Binding-site contacts:
Ligand atom O3 contacts residue V751 of chain 1.CK at 4.3 Å.
Ligand atom C8 contacts residue V751 of chain 1.CK at 3.5 Å.
Ligand atom C4 contacts residue V751 of chain 1.CK at 3.6 Å.
Ligand atom C7 contacts residue V751 of chain 1.CK at 3.4 Å.
Ligand atom O7 contacts residue V751 of chain 1.CK at 3.4 Å.
Ligand atom C1 contacts residue V751 of chain 1.CK at 1.4 Å.
Ligand atom C5 contacts residue V751 of chain 1.CK at 3.0 Å.
Ligand atom O6 contacts residue V751 of chain 1.CK at 3.4 Å (h-bond).
Ligand atom C3 contacts residue V751 of chain 1.CK at 3.0 Å.
Ligand atom N2 contacts residue V751 of chain 1.CK at 2.9 Å (h-bond).
Ligand atom C2 contacts residue V751 of chain 1.CK at 2.5 Å.
Ligand atom O5 contacts residue V751 of chain 1.CK at 2.3 Å (h-bond).
Ligand atom C6 contacts residue V751 of chain 1.CK at 3.9 Å.

The protein below binds the small molecule below.
Small molecule (SMILES): CC(=O)N[C@@H]1[C@@H](O)[C@H](O)[C@@H](CO)O[C@@H]1O